Sequence of chain 1.B:
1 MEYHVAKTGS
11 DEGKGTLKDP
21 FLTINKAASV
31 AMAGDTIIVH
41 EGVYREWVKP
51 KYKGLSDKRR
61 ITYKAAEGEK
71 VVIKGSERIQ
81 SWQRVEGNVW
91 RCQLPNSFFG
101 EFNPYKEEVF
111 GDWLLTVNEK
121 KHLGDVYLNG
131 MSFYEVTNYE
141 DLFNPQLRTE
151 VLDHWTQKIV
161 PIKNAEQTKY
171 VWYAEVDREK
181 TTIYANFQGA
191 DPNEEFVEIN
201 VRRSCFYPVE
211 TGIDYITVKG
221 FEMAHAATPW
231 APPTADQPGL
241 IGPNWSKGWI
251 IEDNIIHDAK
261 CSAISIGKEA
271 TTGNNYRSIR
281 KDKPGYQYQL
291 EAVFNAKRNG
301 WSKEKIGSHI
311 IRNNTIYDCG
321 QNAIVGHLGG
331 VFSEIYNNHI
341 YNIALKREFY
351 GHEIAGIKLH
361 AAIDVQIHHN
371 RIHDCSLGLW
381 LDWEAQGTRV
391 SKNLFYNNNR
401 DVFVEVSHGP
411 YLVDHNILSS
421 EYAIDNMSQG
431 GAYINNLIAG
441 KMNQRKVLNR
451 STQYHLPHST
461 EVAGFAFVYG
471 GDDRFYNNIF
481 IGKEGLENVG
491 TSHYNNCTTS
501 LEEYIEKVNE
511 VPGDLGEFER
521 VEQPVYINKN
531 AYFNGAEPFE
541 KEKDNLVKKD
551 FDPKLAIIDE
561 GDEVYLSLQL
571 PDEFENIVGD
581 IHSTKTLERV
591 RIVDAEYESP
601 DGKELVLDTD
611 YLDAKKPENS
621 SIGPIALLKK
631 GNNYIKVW

Sequence of chain 1.A:
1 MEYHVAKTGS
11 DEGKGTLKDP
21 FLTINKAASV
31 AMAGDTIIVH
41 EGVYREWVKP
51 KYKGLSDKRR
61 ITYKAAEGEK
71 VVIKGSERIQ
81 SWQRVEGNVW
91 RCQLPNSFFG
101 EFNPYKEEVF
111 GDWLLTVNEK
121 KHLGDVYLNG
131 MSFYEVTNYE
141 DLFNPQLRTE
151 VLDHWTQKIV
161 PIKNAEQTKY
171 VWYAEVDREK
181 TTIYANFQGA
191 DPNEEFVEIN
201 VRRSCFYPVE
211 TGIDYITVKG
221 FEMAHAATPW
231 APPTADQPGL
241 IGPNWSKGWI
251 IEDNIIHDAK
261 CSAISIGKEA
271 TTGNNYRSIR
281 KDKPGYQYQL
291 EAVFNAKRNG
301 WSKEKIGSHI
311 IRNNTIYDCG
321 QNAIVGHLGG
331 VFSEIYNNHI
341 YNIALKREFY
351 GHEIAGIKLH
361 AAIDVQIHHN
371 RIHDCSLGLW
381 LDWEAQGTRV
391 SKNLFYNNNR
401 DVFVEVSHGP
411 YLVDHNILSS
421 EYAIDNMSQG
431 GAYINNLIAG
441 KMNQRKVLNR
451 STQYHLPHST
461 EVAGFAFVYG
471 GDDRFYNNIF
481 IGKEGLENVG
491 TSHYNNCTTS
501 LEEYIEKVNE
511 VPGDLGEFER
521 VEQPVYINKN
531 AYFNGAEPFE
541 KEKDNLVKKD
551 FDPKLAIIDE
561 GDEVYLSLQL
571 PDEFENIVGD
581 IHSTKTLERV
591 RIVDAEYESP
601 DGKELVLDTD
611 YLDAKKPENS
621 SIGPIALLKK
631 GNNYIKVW

A protein and the small-molecule ligand that binds it are described below.
Small molecule (SMILES): O[C@@H]1[C@@H](O)[C@H](O)OC[C@H]1O

Binding-site contacts:
Ligand atom C3 contacts residue THR211 of chain 1.B at 3.9 Å.
Ligand atom C3 contacts residue ASN299 of chain 1.B at 4.1 Å.
Ligand atom O1 contacts residue THR211 of chain 1.A at 3.7 Å.
Ligand atom C5 contacts residue ASN299 of chain 1.A at 3.4 Å.
Ligand atom C2 contacts residue THR211 of chain 1.B at 4.0 Å.
Ligand atom O4 contacts residue ASN299 of chain 1.A at 2.0 Å (h-bond).
Ligand atom O4 contacts residue THR271 of chain 1.A at 4.3 Å.
Ligand atom O3 contacts residue TRP245 of chain 1.B at 4.1 Å.
Ligand atom O3 contacts residue GLU269 of chain 1.B at 4.1 Å.
Ligand atom C2 contacts residue THR211 of chain 1.A at 4.3 Å.
Ligand atom O3 contacts residue THR271 of chain 1.B at 4.3 Å.
Ligand atom C3 contacts residue THR271 of chain 1.A at 4.1 Å.
Ligand atom O3 contacts residue ASN299 of chain 1.A at 4.2 Å.
Ligand atom C1 contacts residue THR211 of chain 1.A at 3.7 Å.
Ligand atom C1 contacts residue THR271 of chain 1.A at 4.2 Å.
Ligand atom O3 contacts residue ASN299 of chain 1.B at 3.2 Å (h-bond).
Ligand atom O1 contacts residue GLU269 of chain 1.A at 4.3 Å.
Ligand atom O3 contacts residue THR211 of chain 1.B at 3.7 Å.
Ligand atom C1 contacts residue GLU269 of chain 1.A at 3.7 Å.
Ligand atom C5 contacts residue THR271 of chain 1.A at 4.1 Å.
Ligand atom C4 contacts residue ASN299 of chain 1.B at 3.4 Å.
Ligand atom C2 contacts residue GLU269 of chain 1.B at 4.3 Å.
Ligand atom C2 contacts residue THR271 of chain 1.B at 4.3 Å.
Ligand atom C5 contacts residue GLU269 of chain 1.A at 3.6 Å.
Ligand atom C3 contacts residue ASN299 of chain 1.A at 4.1 Å.
Ligand atom C5 contacts residue TRP245 of chain 1.A at 3.9 Å (hydrophobic).
Ligand atom C4 contacts residue THR271 of chain 1.A at 4.5 Å.
Ligand atom O2 contacts residue GLU269 of chain 1.B at 4.2 Å.
Ligand atom C4 contacts residue ASN299 of chain 1.A at 3.4 Å.
Ligand atom C4 contacts residue THR211 of chain 1.A at 4.2 Å.
Ligand atom O5 contacts residue THR211 of chain 1.A at 2.7 Å (h-bond).
Ligand atom O5 contacts residue TRP245 of chain 1.A at 4.4 Å.
Ligand atom O4 contacts residue ASN299 of chain 1.B at 2.7 Å (h-bond).
Ligand atom O5 contacts residue GLU269 of chain 1.A at 3.7 Å.
Ligand atom C5 contacts residue THR211 of chain 1.A at 3.6 Å.
Ligand atom O2 contacts residue THR271 of chain 1.A at 4.3 Å.
Ligand atom O2 contacts residue THR211 of chain 1.B at 2.9 Å (h-bond).